Binding-site contacts:
Ligand atom C04 contacts residue HIS593 of chain 1.A at 3.0 Å.
Ligand atom N03 contacts residue HIS593 of chain 1.A at 3.2 Å.
Ligand atom O41 contacts residue LYS590 of chain 1.A at 2.8 Å (salt-bridge).
Ligand atom O23 contacts residue THR613 of chain 1.A at 2.6 Å (h-bond).
Ligand atom O41 contacts residue HIS254 of chain 1.A at 3.1 Å (h-bond).
Ligand atom C08 contacts residue ALA588 of chain 1.A at 3.1 Å (hydrophobic).
Ligand atom S11 contacts residue PRO251 of chain 1.A at 3.4 Å.
Ligand atom C02 contacts residue ARG596 of chain 1.A at 3.7 Å.
Ligand atom O01 contacts residue VAL587 of chain 1.A at 3.4 Å.
Ligand atom C21 contacts residue THR613 of chain 1.A at 3.1 Å.
Ligand atom O22 contacts residue THR614 of chain 1.A at 3.2 Å (h-bond).
Ligand atom O42 contacts residue PRO251 of chain 1.A at 3.3 Å.
Ligand atom C38 contacts residue PHE529 of chain 1.A at 3.1 Å (hydrophobic).
Ligand atom C31 contacts residue PHE560 of chain 1.A at 3.4 Å (hydrophobic).
Ligand atom C18 contacts residue GLN531 of chain 1.A at 3.5 Å.
Ligand atom O22 contacts residue HIS612 of chain 1.A at 3.0 Å (h-bond).
Ligand atom N12 contacts residue PRO251 of chain 1.A at 3.0 Å.
Ligand atom O33 contacts residue PHE560 of chain 1.A at 3.5 Å.
Ligand atom O23 contacts residue HIS612 of chain 1.A at 3.4 Å.
Ligand atom O22 contacts residue THR613 of chain 1.A at 2.9 Å (h-bond).
Ligand atom C14 contacts residue PRO251 of chain 1.A at 3.4 Å (hydrophobic).
Ligand atom O41 contacts residue PRO251 of chain 1.A at 3.6 Å.
Ligand atom O01 contacts residue ALA588 of chain 1.A at 2.6 Å (h-bond).
Ligand atom O16 contacts residue PRO251 of chain 1.A at 3.6 Å.
Ligand atom C25 contacts residue HIS250 of chain 1.A at 3.5 Å.
Ligand atom C27 contacts residue PRO251 of chain 1.A at 3.6 Å (hydrophobic).
Ligand atom C36 contacts residue GLN531 of chain 1.A at 3.6 Å.
Ligand atom C02 contacts residue HIS593 of chain 1.A at 3.3 Å.
Ligand atom C13 contacts residue PRO251 of chain 1.A at 3.5 Å (hydrophobic).
Ligand atom N03 contacts residue VAL587 of chain 1.A at 3.7 Å.
Ligand atom C38 contacts residue GLN531 of chain 1.A at 3.6 Å.
Ligand atom C07 contacts residue ALA588 of chain 1.A at 3.1 Å (hydrophobic).
Ligand atom N03 contacts residue ALA588 of chain 1.A at 2.5 Å (h-bond).
Ligand atom C05 contacts residue HIS593 of chain 1.A at 3.2 Å.
Ligand atom C04 contacts residue LEU558 of chain 1.A at 3.2 Å (hydrophobic).
Ligand atom C02 contacts residue ALA588 of chain 1.A at 3.2 Å (hydrophobic).
Ligand atom C07 contacts residue HIS593 of chain 1.A at 3.6 Å.
Ligand atom C37 contacts residue GLN531 of chain 1.A at 3.2 Å.
Ligand atom C15 contacts residue PRO251 of chain 1.A at 3.5 Å (hydrophobic).
Ligand atom O01 contacts residue ARG596 of chain 1.A at 2.5 Å (salt-bridge).

This protein binds this small molecule.
Small molecule (SMILES): O=C(O)CCCCOc1ccccc1[C@@H](NS(=O)(=O)c1ccc2[nH]c(=O)ccc2c1)C(=O)N(CC(=O)O)Cc1cccs1

Sequence of chain 1.A:
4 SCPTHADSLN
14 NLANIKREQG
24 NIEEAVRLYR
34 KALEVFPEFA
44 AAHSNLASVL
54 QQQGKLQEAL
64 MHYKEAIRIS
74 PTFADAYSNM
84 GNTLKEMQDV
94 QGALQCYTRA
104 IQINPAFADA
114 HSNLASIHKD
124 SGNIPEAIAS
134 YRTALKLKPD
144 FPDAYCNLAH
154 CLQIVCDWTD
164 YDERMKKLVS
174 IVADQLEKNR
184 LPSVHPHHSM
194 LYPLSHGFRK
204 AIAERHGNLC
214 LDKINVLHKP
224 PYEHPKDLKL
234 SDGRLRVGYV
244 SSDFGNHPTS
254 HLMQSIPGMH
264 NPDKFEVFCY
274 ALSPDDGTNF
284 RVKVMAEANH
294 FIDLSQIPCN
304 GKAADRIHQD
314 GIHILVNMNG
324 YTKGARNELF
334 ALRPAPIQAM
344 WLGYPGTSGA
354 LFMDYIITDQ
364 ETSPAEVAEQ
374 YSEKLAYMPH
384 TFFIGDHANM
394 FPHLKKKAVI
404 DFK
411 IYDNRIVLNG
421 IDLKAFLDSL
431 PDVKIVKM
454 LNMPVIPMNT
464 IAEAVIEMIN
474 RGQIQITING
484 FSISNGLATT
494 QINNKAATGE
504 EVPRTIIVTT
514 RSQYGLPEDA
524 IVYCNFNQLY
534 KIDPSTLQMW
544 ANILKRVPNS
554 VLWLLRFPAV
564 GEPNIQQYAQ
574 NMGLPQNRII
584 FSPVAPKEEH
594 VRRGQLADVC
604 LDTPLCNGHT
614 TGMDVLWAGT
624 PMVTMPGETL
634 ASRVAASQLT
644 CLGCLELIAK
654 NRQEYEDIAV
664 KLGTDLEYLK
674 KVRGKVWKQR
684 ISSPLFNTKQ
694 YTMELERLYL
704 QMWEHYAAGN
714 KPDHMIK